Binding-site contacts:
Ligand atom C4 contacts residue ASN179 of chain 2.A at 3.9 Å.
Ligand atom C4 contacts residue ILE107 of chain 2.A at 4.1 Å (hydrophobic).
Ligand atom C contacts residue ILE107 of chain 2.A at 4.0 Å (hydrophobic).
Ligand atom C8 contacts residue TRP138 of chain 2.A at 3.9 Å (hydrophobic).
Ligand atom O contacts residue TYR148 of chain 2.A at 3.8 Å.
Ligand atom C1 contacts residue THR149 of chain 2.A at 3.8 Å.
Ligand atom C9 contacts residue TRP145 of chain 2.A at 3.9 Å (hydrophobic).
Ligand atom C2 contacts residue PHE110 of chain 2.A at 3.9 Å (hydrophobic).
Ligand atom C6 contacts residue PHE110 of chain 2.A at 3.8 Å (hydrophobic).
Ligand atom C3 contacts residue THR149 of chain 2.A at 4.0 Å.
Ligand atom N1 contacts residue PHE110 of chain 2.A at 3.8 Å.
Ligand atom C8 contacts residue MET142 of chain 2.A at 3.3 Å (hydrophobic).
Ligand atom C5 contacts residue PHE110 of chain 2.A at 3.7 Å (hydrophobic).
Ligand atom O1 contacts residue ASN179 of chain 2.A at 2.8 Å (h-bond).
Ligand atom N1 contacts residue ASN179 of chain 2.A at 3.9 Å.
Ligand atom C2 contacts residue THR149 of chain 2.A at 3.4 Å.
Ligand atom C4 contacts residue ASN176 of chain 2.A at 4.2 Å.
Ligand atom C6 contacts residue GLU180 of chain 2.A at 4.1 Å.
Ligand atom O contacts residue THR149 of chain 2.A at 3.6 Å (h-bond).
Ligand atom C6 contacts residue LEU183 of chain 2.A at 3.8 Å (hydrophobic).
Ligand atom C7 contacts residue GLU180 of chain 2.A at 4.0 Å.
Ligand atom C2 contacts residue ASN176 of chain 2.A at 3.6 Å.
Ligand atom C1 contacts residue ASN176 of chain 2.A at 3.8 Å.
Ligand atom C5 contacts residue ASN176 of chain 2.A at 4.1 Å.
Ligand atom C8 contacts residue TRP145 of chain 2.A at 3.6 Å (hydrophobic).
Ligand atom C9 contacts residue MET142 of chain 2.A at 4.2 Å (hydrophobic).
Ligand atom C5 contacts residue ASN179 of chain 2.A at 3.5 Å.
Ligand atom C1 contacts residue TRP207 of chain 2.A at 3.2 Å (hydrophobic).
Ligand atom C9 contacts residue ASN176 of chain 2.A at 3.3 Å.
Ligand atom O contacts residue LEU87 of chain 2.A at 3.9 Å.
Ligand atom N contacts residue ASN176 of chain 2.A at 3.3 Å (h-bond).
Ligand atom C4 contacts residue TRP207 of chain 2.A at 4.0 Å (hydrophobic).
Ligand atom O1 contacts residue LEU183 of chain 2.A at 4.0 Å.
Ligand atom C contacts residue TRP207 of chain 2.A at 3.4 Å (hydrophobic).
Ligand atom C7 contacts residue TRP138 of chain 2.A at 3.9 Å (hydrophobic).
Ligand atom C6 contacts residue ASN179 of chain 2.A at 3.9 Å.
Ligand atom N contacts residue PHE110 of chain 2.A at 3.7 Å.
Ligand atom O1 contacts residue PHE110 of chain 2.A at 3.9 Å.
Ligand atom C4 contacts residue PHE110 of chain 2.A at 3.6 Å (hydrophobic).
Ligand atom N contacts residue ASN179 of chain 2.A at 3.9 Å.

Sequence of chain 2.A:
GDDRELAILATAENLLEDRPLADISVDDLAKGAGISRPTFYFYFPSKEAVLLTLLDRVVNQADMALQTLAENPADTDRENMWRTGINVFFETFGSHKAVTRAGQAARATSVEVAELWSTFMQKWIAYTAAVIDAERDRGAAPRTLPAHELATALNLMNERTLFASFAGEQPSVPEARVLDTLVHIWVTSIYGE

A small-molecule ligand and the protein it binds are described below.
Small molecule (SMILES): O=C(NC[C@@H]1CCOC1)N1CCCC1